Sequence of chain 1.C:
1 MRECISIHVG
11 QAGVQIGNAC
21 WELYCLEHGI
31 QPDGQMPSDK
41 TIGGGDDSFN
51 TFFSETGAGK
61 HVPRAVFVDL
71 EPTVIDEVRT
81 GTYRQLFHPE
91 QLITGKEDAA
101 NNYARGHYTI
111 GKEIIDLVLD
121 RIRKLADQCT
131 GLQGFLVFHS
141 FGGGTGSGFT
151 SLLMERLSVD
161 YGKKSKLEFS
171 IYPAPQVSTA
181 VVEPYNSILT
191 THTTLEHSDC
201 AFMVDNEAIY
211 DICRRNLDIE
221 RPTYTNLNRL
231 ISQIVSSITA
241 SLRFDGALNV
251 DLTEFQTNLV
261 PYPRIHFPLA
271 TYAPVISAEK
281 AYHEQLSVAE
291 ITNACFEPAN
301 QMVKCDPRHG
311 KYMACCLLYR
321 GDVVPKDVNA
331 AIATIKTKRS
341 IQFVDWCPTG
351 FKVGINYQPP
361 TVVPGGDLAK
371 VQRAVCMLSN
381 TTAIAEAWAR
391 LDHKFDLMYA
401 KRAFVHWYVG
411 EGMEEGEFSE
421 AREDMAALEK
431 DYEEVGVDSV

Binding-site contacts:
Ligand atom CL7 contacts residue PRO222 of chain 1.C at 3.2 Å.
Ligand atom F27 contacts residue TYR224 of chain 1.C at 3.6 Å.
Ligand atom N23 contacts residue ASP211 of chain 1.C at 3.0 Å (salt-bridge).
Ligand atom C25 contacts residue TYR210 of chain 1.C at 3.8 Å (hydrophobic).
Ligand atom N08 contacts residue TYR224 of chain 1.C at 3.1 Å (h-bond).
Ligand atom O19 contacts residue GLU207 of chain 1.C at 3.9 Å.
Ligand atom CL7 contacts residue LEU227 of chain 1.C at 3.5 Å.
Ligand atom C17 contacts residue TYR210 of chain 1.C at 3.5 Å (hydrophobic).
Ligand atom N08 contacts residue THR223 of chain 1.C at 3.5 Å.
Ligand atom N10 contacts residue TYR224 of chain 1.C at 3.3 Å.
Ligand atom F30 contacts residue TYR224 of chain 1.C at 3.1 Å.
Ligand atom C28 contacts residue TYR224 of chain 1.C at 3.8 Å (hydrophobic).
Ligand atom C21 contacts residue GLU207 of chain 1.C at 3.7 Å.
Ligand atom F27 contacts residue ASN206 of chain 1.C at 3.2 Å.
Ligand atom F30 contacts residue THR179 of chain 1.C at 3.0 Å.
Ligand atom CL7 contacts residue TYR224 of chain 1.C at 3.8 Å.
Ligand atom C21 contacts residue ASP211 of chain 1.C at 3.9 Å.
Ligand atom C15 contacts residue TYR210 of chain 1.C at 3.8 Å (hydrophobic).
Ligand atom C11 contacts residue TYR224 of chain 1.C at 3.5 Å (hydrophobic).
Ligand atom C05 contacts residue TYR224 of chain 1.C at 3.9 Å (hydrophobic).
Ligand atom C06 contacts residue TYR224 of chain 1.C at 3.8 Å (hydrophobic).
Ligand atom C18 contacts residue TYR210 of chain 1.C at 3.5 Å (hydrophobic).
Ligand atom O19 contacts residue TYR210 of chain 1.C at 3.7 Å.
Ligand atom CL7 contacts residue THR223 of chain 1.C at 3.5 Å.
Ligand atom C22 contacts residue ASP211 of chain 1.C at 3.6 Å.
Ligand atom C04 contacts residue TYR224 of chain 1.C at 3.7 Å (hydrophobic).
Ligand atom F16 contacts residue ARG221 of chain 1.C at 2.8 Å.
Ligand atom F29 contacts residue SER178 of chain 1.C at 3.2 Å.
Ligand atom F31 contacts residue TYR224 of chain 1.C at 3.5 Å.
Ligand atom N03 contacts residue TYR224 of chain 1.C at 3.8 Å.
Ligand atom F27 contacts residue LEU227 of chain 1.C at 3.3 Å.
Ligand atom C09 contacts residue TYR224 of chain 1.C at 3.5 Å (hydrophobic).
Ligand atom CL7 contacts residue TYR210 of chain 1.C at 3.7 Å.
Ligand atom F30 contacts residue GTP1 of chain 1.S at 3.4 Å.
Ligand atom F29 contacts residue VAL177 of chain 1.C at 3.4 Å.
Ligand atom C24 contacts residue ASP211 of chain 1.C at 3.5 Å.
Ligand atom N12 contacts residue TYR224 of chain 1.C at 3.6 Å.
Ligand atom C20 contacts residue TYR210 of chain 1.C at 3.5 Å (hydrophobic).
Ligand atom F31 contacts residue GTP1 of chain 1.S at 3.2 Å.
Ligand atom N13 contacts residue TYR224 of chain 1.C at 3.5 Å.

This protein binds this small molecule.
Small molecule (SMILES): CNCCCOc1cc(F)c(-c2c(Cl)nc3ncnn3c2N[C@@H](C)C(F)(F)F)c(F)c1